Sequence of chain 1.Z:
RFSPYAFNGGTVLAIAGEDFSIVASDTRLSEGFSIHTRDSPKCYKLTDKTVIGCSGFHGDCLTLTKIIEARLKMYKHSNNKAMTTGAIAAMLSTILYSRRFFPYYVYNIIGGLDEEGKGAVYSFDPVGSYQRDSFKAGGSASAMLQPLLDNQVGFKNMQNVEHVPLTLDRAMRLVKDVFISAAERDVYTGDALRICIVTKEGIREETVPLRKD

This protein binds this small molecule.
Small molecule (SMILES): COc1ccc(C[C@H](NC(=O)[C@H](C)NC(=O)CN2CCOCC2)C(=O)N[C@@H](Cc2ccccc2)[C@@H](O)[C@H](C)CO)cc1

Binding-site contacts:
Ligand atom C27 contacts residue THR21 of chain 1.Y at 3.6 Å.
Ligand atom C30 contacts residue ASP125 of chain 1.Z at 3.5 Å.
Ligand atom O13 contacts residue THR1 of chain 1.Y at 3.7 Å.
Ligand atom N25 contacts residue THR21 of chain 1.Y at 2.7 Å (h-bond).
Ligand atom C8 contacts residue GLY47 of chain 1.Y at 3.5 Å.
Ligand atom C9 contacts residue THR1 of chain 1.Y at 1.4 Å.
Ligand atom C42 contacts residue GLY47 of chain 1.Y at 3.6 Å.
Ligand atom O49 contacts residue ALA20 of chain 1.Y at 3.4 Å.
Ligand atom C11 contacts residue TYR169 of chain 1.Y at 3.0 Å (hydrophobic).
Ligand atom N28 contacts residue ASP125 of chain 1.Z at 3.1 Å (salt-bridge).
Ligand atom C43 contacts residue GLY48 of chain 1.Y at 3.7 Å.
Ligand atom C7 contacts residue THR1 of chain 1.Y at 2.5 Å.
Ligand atom C11 contacts residue THR1 of chain 1.Y at 2.5 Å.
Ligand atom O21 contacts residue GLY47 of chain 1.Y at 3.0 Å (h-bond).
Ligand atom C32 contacts residue VAL127 of chain 1.Z at 3.7 Å (hydrophobic).
Ligand atom O21 contacts residue THR1 of chain 1.Y at 2.4 Å (h-bond).
Ligand atom C23 contacts residue GLY47 of chain 1.Y at 3.4 Å.
Ligand atom C11 contacts residue ARG19 of chain 1.Y at 3.4 Å.
Ligand atom O49 contacts residue THR21 of chain 1.Y at 3.0 Å (h-bond).
Ligand atom C12 contacts residue THR1 of chain 1.Y at 2.4 Å.
Ligand atom C7 contacts residue GLY47 of chain 1.Y at 3.3 Å.
Ligand atom O13 contacts residue THR21 of chain 1.Y at 3.4 Å (h-bond).
Ligand atom C24 contacts residue GLY47 of chain 1.Y at 3.5 Å.
Ligand atom N22 contacts residue GLY47 of chain 1.Y at 2.7 Å (h-bond).
Ligand atom C8 contacts residue THR1 of chain 1.Y at 2.4 Å.
Ligand atom C12 contacts residue SER130 of chain 1.Y at 3.7 Å.
Ligand atom C12 contacts residue TYR169 of chain 1.Y at 3.7 Å (hydrophobic).
Ligand atom C1 contacts residue MET45 of chain 1.Y at 3.7 Å (hydrophobic).
Ligand atom C26 contacts residue ALA49 of chain 1.Y at 3.6 Å (hydrophobic).
Ligand atom C10 contacts residue TYR169 of chain 1.Y at 3.4 Å (hydrophobic).
Ligand atom C24 contacts residue THR21 of chain 1.Y at 3.6 Å.
Ligand atom C4 contacts residue VAL31 of chain 1.Y at 3.7 Å (hydrophobic).
Ligand atom C4 contacts residue ALA49 of chain 1.Y at 3.6 Å (hydrophobic).
Ligand atom C6 contacts residue THR1 of chain 1.Y at 3.7 Å.
Ligand atom C3 contacts residue VAL31 of chain 1.Y at 3.5 Å (hydrophobic).
Ligand atom C10 contacts residue THR1 of chain 1.Y at 1.5 Å.
Ligand atom C40 contacts residue THR21 of chain 1.Y at 3.7 Å.
Ligand atom O39 contacts residue ALA49 of chain 1.Y at 3.0 Å (h-bond).
Ligand atom C26 contacts residue THR21 of chain 1.Y at 3.6 Å.
Ligand atom N22 contacts residue THR1 of chain 1.Y at 3.7 Å.

Sequence of chain 1.Y:
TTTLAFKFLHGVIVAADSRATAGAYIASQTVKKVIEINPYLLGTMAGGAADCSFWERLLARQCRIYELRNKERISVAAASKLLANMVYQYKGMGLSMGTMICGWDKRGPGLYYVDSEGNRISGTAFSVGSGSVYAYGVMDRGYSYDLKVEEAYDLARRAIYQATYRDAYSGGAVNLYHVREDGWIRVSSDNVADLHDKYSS